This small molecule binds to this protein.
Small molecule (SMILES): CC(=O)N[C@@H]1[C@@H](O)[C@H](O)[C@@H](CO)O[C@H]1O

Sequence of chain 1.A:
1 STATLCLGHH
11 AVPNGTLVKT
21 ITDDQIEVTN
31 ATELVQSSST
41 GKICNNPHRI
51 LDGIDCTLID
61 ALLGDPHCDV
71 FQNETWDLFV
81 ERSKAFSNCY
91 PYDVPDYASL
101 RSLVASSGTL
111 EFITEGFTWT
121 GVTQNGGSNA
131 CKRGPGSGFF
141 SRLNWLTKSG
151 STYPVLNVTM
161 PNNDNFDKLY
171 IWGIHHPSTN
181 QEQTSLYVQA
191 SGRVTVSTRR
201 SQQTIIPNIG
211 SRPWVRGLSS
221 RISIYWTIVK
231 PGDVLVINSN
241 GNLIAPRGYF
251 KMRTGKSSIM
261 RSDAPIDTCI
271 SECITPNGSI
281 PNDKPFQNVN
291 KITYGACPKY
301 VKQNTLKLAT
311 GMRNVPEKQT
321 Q

Binding-site contacts:
Ligand atom C1 contacts residue ASN73 of chain 1.A at 1.4 Å.
Ligand atom C1 contacts residue PHE112 of chain 1.A at 4.1 Å (hydrophobic).
Ligand atom N2 contacts residue GLN72 of chain 1.A at 3.9 Å.
Ligand atom C2 contacts residue ASN73 of chain 1.A at 2.1 Å.
Ligand atom C7 contacts residue GLN72 of chain 1.A at 4.0 Å.
Ligand atom O6 contacts residue PHE112 of chain 1.A at 4.1 Å.
Ligand atom O5 contacts residue PHE112 of chain 1.A at 3.6 Å.
Ligand atom C5 contacts residue PHE112 of chain 1.A at 3.7 Å (hydrophobic).
Ligand atom C8 contacts residue GLN72 of chain 1.A at 3.2 Å.
Ligand atom C4 contacts residue ASN73 of chain 1.A at 4.0 Å.
Ligand atom N2 contacts residue ASN73 of chain 1.A at 2.6 Å (h-bond).
Ligand atom O7 contacts residue ASN73 of chain 1.A at 3.1 Å (h-bond).
Ligand atom C3 contacts residue ASN73 of chain 1.A at 3.5 Å.
Ligand atom C7 contacts residue ASN73 of chain 1.A at 3.0 Å.
Ligand atom C6 contacts residue PHE112 of chain 1.A at 3.9 Å (hydrophobic).
Ligand atom O5 contacts residue ASN73 of chain 1.A at 2.4 Å (h-bond).
Ligand atom C8 contacts residue ASN73 of chain 1.A at 4.2 Å.
Ligand atom C5 contacts residue ASN73 of chain 1.A at 3.7 Å.